This protein binds this small molecule.
Small molecule (SMILES): Nc1ncnc2c1ncn2[C@@H]1O[C@H](CO[P](=O)(O)O[P](=O)(O)NP(=O)(O)O)[C@@H](O)[C@H]1O

Binding-site contacts:
Ligand atom O2G contacts residue ALA506 of chain 1.D at 3.2 Å (h-bond).
Ligand atom O2A contacts residue SER510 of chain 1.D at 2.9 Å (h-bond).
Ligand atom O2A contacts residue LYS509 of chain 1.D at 3.4 Å (salt-bridge).
Ligand atom O2B contacts residue LYS509 of chain 1.D at 3.1 Å (salt-bridge).
Ligand atom O1B contacts residue GLY508 of chain 1.D at 3.0 Å (h-bond).
Ligand atom O3G contacts residue THR505 of chain 1.D at 3.3 Å.
Ligand atom O3G contacts residue ASN605 of chain 1.D at 3.0 Å (h-bond).
Ligand atom C2 contacts residue LEU650 of chain 1.D at 3.3 Å (hydrophobic).
Ligand atom O1A contacts residue SER510 of chain 1.D at 3.4 Å.
Ligand atom O4' contacts residue PHE630 of chain 1.D at 3.4 Å.
Ligand atom C6 contacts residue PHE630 of chain 1.D at 3.4 Å (hydrophobic).
Ligand atom C2' contacts residue THR511 of chain 1.D at 3.6 Å.
Ligand atom PB contacts residue GLY508 of chain 1.D at 3.5 Å.
Ligand atom C8 contacts residue PHE630 of chain 1.D at 3.5 Å (hydrophobic).
Ligand atom O2' contacts residue ASP652 of chain 1.D at 3.5 Å (salt-bridge).
Ligand atom O2A contacts residue GLY508 of chain 1.D at 3.1 Å.
Ligand atom O3A contacts residue THR507 of chain 1.D at 3.5 Å (h-bond).
Ligand atom N6 contacts residue ILE464 of chain 1.D at 3.4 Å.
Ligand atom C2 contacts residue ASP652 of chain 1.D at 3.5 Å.
Ligand atom O3A contacts residue LYS509 of chain 1.D at 3.6 Å (salt-bridge).
Ligand atom C5 contacts residue PHE630 of chain 1.D at 3.4 Å (hydrophobic).
Ligand atom O3A contacts residue GLY508 of chain 1.D at 2.9 Å (h-bond).
Ligand atom O3A contacts residue ALA506 of chain 1.D at 3.6 Å.
Ligand atom PB contacts residue THR507 of chain 1.D at 3.5 Å.
Ligand atom O2A contacts residue THR511 of chain 1.D at 2.6 Å (h-bond).
Ligand atom O3G contacts residue GLU504 of chain 1.D at 3.2 Å (salt-bridge).
Ligand atom O2B contacts residue SER510 of chain 1.D at 2.6 Å (h-bond).
Ligand atom N6 contacts residue PHE630 of chain 1.D at 3.5 Å.
Ligand atom O1B contacts residue GLU504 of chain 1.D at 3.4 Å (salt-bridge).
Ligand atom O3G contacts residue LYS509 of chain 1.D at 2.8 Å (salt-bridge).
Ligand atom N3 contacts residue ASP652 of chain 1.D at 3.1 Å (salt-bridge).
Ligand atom N6 contacts residue ASP467 of chain 1.D at 3.1 Å (salt-bridge).
Ligand atom O2' contacts residue LEU655 of chain 1.D at 3.5 Å.
Ligand atom N7 contacts residue PHE630 of chain 1.D at 3.4 Å.
Ligand atom PB contacts residue LYS509 of chain 1.D at 3.4 Å.
Ligand atom O1B contacts residue THR507 of chain 1.D at 2.5 Å (h-bond).
Ligand atom C4 contacts residue PHE630 of chain 1.D at 3.5 Å (hydrophobic).
Ligand atom N3B contacts residue ALA506 of chain 1.D at 3.1 Å (h-bond).
Ligand atom O1B contacts residue LYS509 of chain 1.D at 2.6 Å (salt-bridge).
Ligand atom O2G contacts residue THR505 of chain 1.D at 3.3 Å.

Sequence of chain 1.D:
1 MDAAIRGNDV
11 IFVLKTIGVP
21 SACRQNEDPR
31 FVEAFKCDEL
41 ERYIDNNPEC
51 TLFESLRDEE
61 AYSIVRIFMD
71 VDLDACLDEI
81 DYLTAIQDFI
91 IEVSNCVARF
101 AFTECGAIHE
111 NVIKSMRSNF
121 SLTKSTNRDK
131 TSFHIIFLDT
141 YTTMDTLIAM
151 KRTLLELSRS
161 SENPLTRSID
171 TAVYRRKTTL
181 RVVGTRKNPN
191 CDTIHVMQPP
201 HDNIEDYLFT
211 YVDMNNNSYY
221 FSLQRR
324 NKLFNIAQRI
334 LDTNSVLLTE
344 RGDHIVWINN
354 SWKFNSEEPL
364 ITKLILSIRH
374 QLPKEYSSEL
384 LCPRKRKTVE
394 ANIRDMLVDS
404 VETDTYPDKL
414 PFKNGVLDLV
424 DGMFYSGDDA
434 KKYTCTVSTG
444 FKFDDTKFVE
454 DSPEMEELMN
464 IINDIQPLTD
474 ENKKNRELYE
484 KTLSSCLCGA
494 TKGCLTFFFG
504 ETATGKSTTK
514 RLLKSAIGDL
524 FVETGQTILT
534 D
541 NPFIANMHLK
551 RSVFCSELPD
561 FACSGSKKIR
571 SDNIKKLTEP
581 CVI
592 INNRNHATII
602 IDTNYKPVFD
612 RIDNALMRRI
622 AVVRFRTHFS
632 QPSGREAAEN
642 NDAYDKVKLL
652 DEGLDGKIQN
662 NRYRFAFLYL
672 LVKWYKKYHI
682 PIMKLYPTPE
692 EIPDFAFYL